Sequence of chain 1.H:
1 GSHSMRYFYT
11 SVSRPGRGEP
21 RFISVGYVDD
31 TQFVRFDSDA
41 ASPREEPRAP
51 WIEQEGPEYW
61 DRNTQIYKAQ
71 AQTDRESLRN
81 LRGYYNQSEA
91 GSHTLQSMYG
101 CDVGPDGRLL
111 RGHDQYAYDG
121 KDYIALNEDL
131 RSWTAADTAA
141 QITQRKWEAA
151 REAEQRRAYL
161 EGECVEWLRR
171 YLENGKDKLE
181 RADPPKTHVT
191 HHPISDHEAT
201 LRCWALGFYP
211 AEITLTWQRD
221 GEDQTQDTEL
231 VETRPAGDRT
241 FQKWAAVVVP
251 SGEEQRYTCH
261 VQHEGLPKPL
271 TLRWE

This small molecule binds to this protein.
Small molecule (SMILES): CC(C)C[C@H](NC(=O)[C@@H](NC(=O)[C@H](CO)NC(=O)[C@H](CC(C)C)NC(=O)[C@H](CO)NC(=O)[C@H](CCCCN)NC(=O)[C@H](Cc1ccc(O)cc1)NC(=O)CNC(=O)[C@H](CC(N)=O)NC(=O)[C@@H]1CCCN1C(=O)[C@@H](N)Cc1cnc[nH]1)[C@@H](C)O)C(=O)O

Binding-site contacts:
Ligand atom ND1 contacts residue EDO1 of chain 1.S at 3.0 Å (h-bond).
Ligand atom CA contacts residue TYR99 of chain 1.H at 3.5 Å (hydrophobic).
Ligand atom N contacts residue TYR99 of chain 1.H at 3.0 Å (h-bond).
Ligand atom N contacts residue EDO1 of chain 1.S at 2.9 Å (h-bond).
Ligand atom CD2 contacts residue TRP167 of chain 1.H at 3.5 Å (hydrophobic).
Ligand atom OXT contacts residue THR143 of chain 1.H at 2.5 Å (h-bond).
Ligand atom NE2 contacts residue EDO1 of chain 1.S at 3.5 Å (h-bond).
Ligand atom CD1 contacts residue SER77 of chain 1.H at 3.5 Å.
Ligand atom C contacts residue TYR7 of chain 1.H at 3.2 Å (hydrophobic).
Ligand atom O contacts residue EDO1 of chain 1.S at 3.2 Å.
Ligand atom O contacts residue ALA69 of chain 1.H at 3.1 Å (h-bond).
Ligand atom C contacts residue TYR84 of chain 1.H at 3.4 Å (hydrophobic).
Ligand atom OG contacts residue GLU152 of chain 1.H at 2.7 Å (salt-bridge).
Ligand atom CB contacts residue GLU152 of chain 1.H at 3.2 Å.
Ligand atom O contacts residue THR73 of chain 1.H at 2.5 Å (h-bond).
Ligand atom CA contacts residue TYR171 of chain 1.H at 3.4 Å (hydrophobic).
Ligand atom NZ contacts residue ASP114 of chain 1.H at 3.0 Å (salt-bridge).
Ligand atom N contacts residue TYR171 of chain 1.H at 2.6 Å (h-bond).
Ligand atom CA contacts residue TYR7 of chain 1.H at 3.2 Å (hydrophobic).
Ligand atom N contacts residue SER77 of chain 1.H at 2.9 Å (h-bond).
Ligand atom CA contacts residue EDO1 of chain 1.S at 3.3 Å.
Ligand atom OXT contacts residue TYR84 of chain 1.H at 2.7 Å (h-bond).
Ligand atom NZ contacts residue ARG156 of chain 1.H at 3.2 Å (salt-bridge).
Ligand atom CE1 contacts residue EDO1 of chain 1.S at 3.0 Å.
Ligand atom CD contacts residue TYR7 of chain 1.H at 3.4 Å (hydrophobic).
Ligand atom O contacts residue ASN80 of chain 1.H at 3.0 Å (h-bond).
Ligand atom OG1 contacts residue LYS146 of chain 1.H at 3.1 Å (salt-bridge).
Ligand atom CG2 contacts residue GLU76 of chain 1.H at 3.2 Å.
Ligand atom CA contacts residue THR73 of chain 1.H at 3.4 Å.
Ligand atom CA contacts residue SER77 of chain 1.H at 3.5 Å.
Ligand atom O contacts residue TRP147 of chain 1.H at 3.0 Å (h-bond).
Ligand atom CD contacts residue ASN63 of chain 1.H at 3.5 Å.
Ligand atom C contacts residue THR73 of chain 1.H at 3.5 Å.
Ligand atom O contacts residue TYR159 of chain 1.H at 2.7 Å (h-bond).
Ligand atom N contacts residue TYR7 of chain 1.H at 3.3 Å (h-bond).
Ligand atom N contacts residue TYR7 of chain 1.H at 2.6 Å (h-bond).
Ligand atom CA contacts residue GLN70 of chain 1.H at 3.1 Å.
Ligand atom O contacts residue LYS146 of chain 1.H at 2.6 Å (salt-bridge).
Ligand atom O contacts residue TYR84 of chain 1.H at 3.2 Å (h-bond).
Ligand atom C contacts residue LYS146 of chain 1.H at 3.5 Å.